A small-molecule ligand and the protein it binds are described below.
Small molecule (SMILES): C/C1=C/C(=O)O[C@@H]2C[C@@H](CC[C@H](C)/C=C\CC1)O[C@@](O)([C@@H]1CSC(=O)N1)C2

Sequence of chain 1.A:
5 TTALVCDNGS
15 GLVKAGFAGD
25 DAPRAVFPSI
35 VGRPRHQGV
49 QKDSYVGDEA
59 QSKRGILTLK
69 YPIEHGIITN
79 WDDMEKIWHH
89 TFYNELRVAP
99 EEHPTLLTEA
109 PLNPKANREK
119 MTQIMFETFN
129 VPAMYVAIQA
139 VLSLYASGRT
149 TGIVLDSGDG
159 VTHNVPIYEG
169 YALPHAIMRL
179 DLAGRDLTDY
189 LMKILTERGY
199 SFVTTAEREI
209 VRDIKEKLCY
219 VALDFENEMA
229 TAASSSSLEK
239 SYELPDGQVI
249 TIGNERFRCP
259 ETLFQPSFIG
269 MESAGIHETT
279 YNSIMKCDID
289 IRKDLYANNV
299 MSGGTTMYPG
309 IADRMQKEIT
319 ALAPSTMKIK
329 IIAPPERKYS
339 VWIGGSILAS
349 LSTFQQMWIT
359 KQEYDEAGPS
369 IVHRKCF

Sequence of chain 1.B:
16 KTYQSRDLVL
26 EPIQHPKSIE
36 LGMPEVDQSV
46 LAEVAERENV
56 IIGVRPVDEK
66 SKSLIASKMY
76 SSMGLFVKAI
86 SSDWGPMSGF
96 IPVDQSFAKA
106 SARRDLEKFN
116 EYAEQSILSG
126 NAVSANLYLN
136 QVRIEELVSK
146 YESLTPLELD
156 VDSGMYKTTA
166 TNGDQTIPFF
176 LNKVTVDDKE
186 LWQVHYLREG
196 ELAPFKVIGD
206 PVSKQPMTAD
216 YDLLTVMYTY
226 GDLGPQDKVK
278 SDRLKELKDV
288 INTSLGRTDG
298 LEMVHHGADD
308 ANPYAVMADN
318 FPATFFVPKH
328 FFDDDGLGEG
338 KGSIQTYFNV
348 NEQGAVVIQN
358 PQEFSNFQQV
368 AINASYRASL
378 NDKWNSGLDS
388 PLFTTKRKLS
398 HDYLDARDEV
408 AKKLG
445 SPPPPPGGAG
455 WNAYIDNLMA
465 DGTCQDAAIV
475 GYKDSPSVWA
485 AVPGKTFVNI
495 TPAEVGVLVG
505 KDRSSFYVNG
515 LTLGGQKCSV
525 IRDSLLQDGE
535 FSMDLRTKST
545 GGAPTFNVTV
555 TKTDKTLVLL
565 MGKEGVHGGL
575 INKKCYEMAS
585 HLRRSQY

Binding-site contacts:
Ligand atom S1 contacts residue ARG206 of chain 1.A at 3.6 Å.
Ligand atom C9 contacts residue TYR69 of chain 1.A at 3.6 Å (hydrophobic).
Ligand atom C11 contacts residue TYR69 of chain 1.A at 3.7 Å (hydrophobic).
Ligand atom O5 contacts residue ADP1 of chain 1.C at 3.7 Å.
Ligand atom C8 contacts residue GLU207 of chain 1.A at 3.5 Å.
Ligand atom O5 contacts residue ARG183 of chain 1.A at 3.7 Å.
Ligand atom C19 contacts residue GLN231 of chain 1.B at 3.8 Å.
Ligand atom C20 contacts residue GLU207 of chain 1.A at 3.5 Å.
Ligand atom C13 contacts residue GLY15 of chain 1.A at 3.7 Å.
Ligand atom N1 contacts residue ASP157 of chain 1.A at 2.8 Å (salt-bridge).
Ligand atom C10 contacts residue TYR69 of chain 1.A at 3.5 Å (hydrophobic).
Ligand atom C18 contacts residue ARG210 of chain 1.A at 3.7 Å.
Ligand atom C18 contacts residue ASP157 of chain 1.A at 3.6 Å.
Ligand atom O4 contacts residue ARG210 of chain 1.A at 3.2 Å (salt-bridge).
Ligand atom C16 contacts residue ASP157 of chain 1.A at 3.6 Å.
Ligand atom O1 contacts residue LEU16 of chain 1.A at 3.5 Å.
Ligand atom O3 contacts residue TYR69 of chain 1.A at 2.8 Å (h-bond).
Ligand atom C10 contacts residue ILE34 of chain 1.A at 3.7 Å (hydrophobic).
Ligand atom C18 contacts residue THR186 of chain 1.A at 3.6 Å.
Ligand atom O4 contacts residue GLU207 of chain 1.A at 2.8 Å (salt-bridge).
Ligand atom C17 contacts residue GLU207 of chain 1.A at 3.4 Å.
Ligand atom O5 contacts residue ARG210 of chain 1.A at 3.5 Å.
Ligand atom C12 contacts residue GLY15 of chain 1.A at 3.1 Å.
Ligand atom O5 contacts residue LYS213 of chain 1.A at 3.6 Å (salt-bridge).
Ligand atom O5 contacts residue THR186 of chain 1.A at 2.6 Å (h-bond).
Ligand atom C16 contacts residue TYR69 of chain 1.A at 3.5 Å (hydrophobic).
Ligand atom O5 contacts residue GLY182 of chain 1.A at 3.6 Å.
Ligand atom C17 contacts residue TYR69 of chain 1.A at 3.6 Å (hydrophobic).
Ligand atom C5 contacts residue GLU207 of chain 1.A at 3.5 Å.
Ligand atom C3 contacts residue PRO230 of chain 1.B at 3.7 Å (hydrophobic).
Ligand atom C17 contacts residue ARG206 of chain 1.A at 3.7 Å.
Ligand atom O5 contacts residue ASP157 of chain 1.A at 3.8 Å.
Ligand atom C2 contacts residue ARG210 of chain 1.A at 3.5 Å.
Ligand atom C15 contacts residue GLU207 of chain 1.A at 3.7 Å.
Ligand atom C19 contacts residue ARG210 of chain 1.A at 3.5 Å.
Ligand atom C19 contacts residue PRO230 of chain 1.B at 3.5 Å (hydrophobic).
Ligand atom S1 contacts residue GLU207 of chain 1.A at 3.6 Å.
Ligand atom C14 contacts residue ASP157 of chain 1.A at 3.6 Å.
Ligand atom C3 contacts residue ARG210 of chain 1.A at 3.7 Å.
Ligand atom C20 contacts residue GLN59 of chain 1.A at 3.4 Å.